Binding-site contacts:
Ligand atom CAK contacts residue VAL38 of chain 1.A at 3.8 Å (hydrophobic).
Ligand atom CAH contacts residue LYS53 of chain 1.A at 3.7 Å.
Ligand atom CAF contacts residue MET109 of chain 1.A at 2.7 Å (hydrophobic).
Ligand atom CAF contacts residue HIS107 of chain 1.A at 3.9 Å.
Ligand atom CAD contacts residue LEU104 of chain 1.A at 3.5 Å (hydrophobic).
Ligand atom CAD contacts residue VAL105 of chain 1.A at 4.2 Å (hydrophobic).
Ligand atom CAH contacts residue ALA51 of chain 1.A at 3.8 Å (hydrophobic).
Ligand atom CAE contacts residue MET109 of chain 1.A at 3.7 Å (hydrophobic).
Ligand atom OAM contacts residue ALA51 of chain 1.A at 3.6 Å.
Ligand atom OAM contacts residue VAL38 of chain 1.A at 3.2 Å.
Ligand atom OAA contacts residue VAL38 of chain 1.A at 3.5 Å.
Ligand atom CAE contacts residue HIS107 of chain 1.A at 3.8 Å.
Ligand atom CAD contacts residue ALA51 of chain 1.A at 3.7 Å (hydrophobic).
Ligand atom CAB contacts residue ILE84 of chain 1.A at 4.4 Å (hydrophobic).
Ligand atom CAG contacts residue LYS53 of chain 1.A at 4.3 Å.
Ligand atom CAP contacts residue ALA51 of chain 1.A at 3.9 Å (hydrophobic).
Ligand atom CAC contacts residue LEU75 of chain 1.A at 3.9 Å (hydrophobic).
Ligand atom CAH contacts residue LEU104 of chain 1.A at 4.3 Å (hydrophobic).
Ligand atom NAL contacts residue MET109 of chain 1.A at 3.3 Å (h-bond).
Ligand atom CAC contacts residue THR106 of chain 1.A at 4.2 Å.
Ligand atom CAO contacts residue LYS53 of chain 1.A at 4.2 Å.
Ligand atom CAF contacts residue LEU108 of chain 1.A at 3.8 Å (hydrophobic).
Ligand atom CAN contacts residue VAL38 of chain 1.A at 3.6 Å (hydrophobic).
Ligand atom NAL contacts residue ALA51 of chain 1.A at 4.3 Å.
Ligand atom CAJ contacts residue LEU108 of chain 1.A at 4.0 Å (hydrophobic).
Ligand atom CAC contacts residue ILE84 of chain 1.A at 4.0 Å (hydrophobic).
Ligand atom CAB contacts residue LEU75 of chain 1.A at 4.1 Å (hydrophobic).
Ligand atom NAL contacts residue LEU108 of chain 1.A at 3.6 Å.
Ligand atom CAG contacts residue THR106 of chain 1.A at 4.2 Å.
Ligand atom CAB contacts residue LEU104 of chain 1.A at 3.7 Å (hydrophobic).
Ligand atom CAH contacts residue THR106 of chain 1.A at 3.5 Å.
Ligand atom CAD contacts residue LYS53 of chain 1.A at 3.9 Å.
Ligand atom CAJ contacts residue ALA51 of chain 1.A at 3.8 Å (hydrophobic).
Ligand atom CAN contacts residue ALA51 of chain 1.A at 4.1 Å (hydrophobic).
Ligand atom CAD contacts residue THR106 of chain 1.A at 3.5 Å.
Ligand atom CAO contacts residue THR106 of chain 1.A at 3.9 Å.
Ligand atom CAB contacts residue LYS53 of chain 1.A at 4.5 Å.
Ligand atom CAB contacts residue VAL105 of chain 1.A at 4.5 Å (hydrophobic).
Ligand atom CAB contacts residue THR106 of chain 1.A at 3.8 Å.

A protein and the small-molecule ligand that binds it are described below.
Small molecule (SMILES): O=C(OCc1ccccc1)c1cccnc1

Sequence of chain 1.A:
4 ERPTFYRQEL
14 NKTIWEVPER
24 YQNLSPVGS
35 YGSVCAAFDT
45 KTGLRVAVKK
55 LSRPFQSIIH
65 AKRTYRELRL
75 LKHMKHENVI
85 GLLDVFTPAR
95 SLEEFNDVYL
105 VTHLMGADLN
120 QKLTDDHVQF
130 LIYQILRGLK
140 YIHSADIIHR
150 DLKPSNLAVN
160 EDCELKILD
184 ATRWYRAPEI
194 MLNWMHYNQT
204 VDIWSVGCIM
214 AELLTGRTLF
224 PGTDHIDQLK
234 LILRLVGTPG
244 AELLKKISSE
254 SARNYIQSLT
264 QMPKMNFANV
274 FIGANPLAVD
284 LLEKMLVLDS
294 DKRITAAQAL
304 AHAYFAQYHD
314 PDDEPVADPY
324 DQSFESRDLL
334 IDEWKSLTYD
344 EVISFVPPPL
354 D